Binding-site contacts:
Ligand atom CB contacts residue ASP126 of chain 1.Z at 3.6 Å.
Ligand atom N contacts residue ASP126 of chain 1.Z at 3.1 Å (salt-bridge).
Ligand atom OD1 contacts residue ASP126 of chain 1.Z at 3.3 Å (salt-bridge).
Ligand atom ND2 contacts residue ALA27 of chain 1.Y at 3.8 Å.
Ligand atom CA contacts residue HXD1 of chain 1.MA at 2.5 Å.
Ligand atom C contacts residue THR1 of chain 1.Y at 1.4 Å.
Ligand atom OD1 contacts residue ALA27 of chain 1.Y at 3.7 Å.
Ligand atom O contacts residue GLY48 of chain 1.Y at 3.8 Å.
Ligand atom NE2 contacts residue HXD1 of chain 1.MA at 3.6 Å.
Ligand atom CD2 contacts residue VAL31 of chain 1.Y at 3.7 Å (hydrophobic).
Ligand atom O contacts residue ALA20 of chain 1.Y at 3.2 Å.
Ligand atom CB contacts residue GLY47 of chain 1.Y at 3.8 Å.
Ligand atom OE1 contacts residue GLY47 of chain 1.Y at 3.8 Å.
Ligand atom O contacts residue ALA49 of chain 1.Y at 3.0 Å (h-bond).
Ligand atom CB contacts residue THR1 of chain 1.Y at 2.9 Å.
Ligand atom CA contacts residue THR21 of chain 1.Y at 3.7 Å.
Ligand atom CD1 contacts residue MET45 of chain 1.Y at 3.8 Å (hydrophobic).
Ligand atom CA contacts residue GLY47 of chain 1.Y at 3.2 Å.
Ligand atom C contacts residue HXD1 of chain 1.MA at 3.0 Å.
Ligand atom CB contacts residue GLY47 of chain 1.Y at 3.8 Å.
Ligand atom CB contacts residue HXD1 of chain 1.MA at 3.8 Å.
Ligand atom C contacts residue THR21 of chain 1.Y at 3.6 Å.
Ligand atom N contacts residue GLY47 of chain 1.Y at 2.7 Å (h-bond).
Ligand atom CA contacts residue THR1 of chain 1.Y at 2.4 Å.
Ligand atom CG contacts residue ALA49 of chain 1.Y at 3.7 Å (hydrophobic).
Ligand atom OXT contacts residue THR1 of chain 1.Y at 2.3 Å (h-bond).
Ligand atom N contacts residue HXD1 of chain 1.MA at 3.6 Å (h-bond).
Ligand atom O contacts residue HXD1 of chain 1.MA at 3.3 Å.
Ligand atom NE2 contacts residue GLY48 of chain 1.Y at 3.8 Å.
Ligand atom CA contacts residue THR21 of chain 1.Y at 3.4 Å.
Ligand atom CA contacts residue GLY47 of chain 1.Y at 3.7 Å.
Ligand atom N contacts residue THR1 of chain 1.Y at 3.7 Å.
Ligand atom ND2 contacts residue ASP126 of chain 1.Z at 3.2 Å (salt-bridge).
Ligand atom N contacts residue HXD1 of chain 1.MA at 1.4 Å.
Ligand atom C contacts residue GLY47 of chain 1.Y at 3.5 Å.
Ligand atom O contacts residue THR21 of chain 1.Y at 2.9 Å (h-bond).
Ligand atom OD1 contacts residue ALA22 of chain 1.Y at 3.7 Å.
Ligand atom N contacts residue THR21 of chain 1.Y at 2.8 Å (h-bond).
Ligand atom CB contacts residue LYS33 of chain 1.Y at 3.8 Å.
Ligand atom CG contacts residue ASP126 of chain 1.Z at 3.1 Å.

Sequence of chain 1.Y:
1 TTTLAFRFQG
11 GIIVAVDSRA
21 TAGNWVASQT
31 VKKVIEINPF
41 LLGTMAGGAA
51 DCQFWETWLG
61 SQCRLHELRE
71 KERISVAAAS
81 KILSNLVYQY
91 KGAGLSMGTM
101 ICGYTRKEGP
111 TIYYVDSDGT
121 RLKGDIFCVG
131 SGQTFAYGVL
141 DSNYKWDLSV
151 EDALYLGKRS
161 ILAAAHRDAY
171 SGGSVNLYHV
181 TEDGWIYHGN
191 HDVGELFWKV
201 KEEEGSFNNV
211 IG

The protein below binds the small molecule below.
Small molecule (SMILES): CC(C)C[C@@H](CO)NC(=O)[C@H](CCC(N)=O)NC(=O)[C@@H](N)CC(N)=O

Sequence of chain 1.Z:
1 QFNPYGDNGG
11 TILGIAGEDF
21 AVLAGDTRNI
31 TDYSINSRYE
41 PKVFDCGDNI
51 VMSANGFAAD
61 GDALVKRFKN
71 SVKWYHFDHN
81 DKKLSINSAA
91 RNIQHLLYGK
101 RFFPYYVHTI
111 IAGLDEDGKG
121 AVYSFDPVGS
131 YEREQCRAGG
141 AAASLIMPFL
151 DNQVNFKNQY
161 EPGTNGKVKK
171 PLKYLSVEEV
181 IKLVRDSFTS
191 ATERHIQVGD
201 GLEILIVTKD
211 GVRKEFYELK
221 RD